Binding-site contacts:
Ligand atom C8 contacts residue THR121 of chain 1.D at 3.6 Å.
Ligand atom C4 contacts residue ASN114 of chain 1.D at 4.2 Å.
Ligand atom C3 contacts residue ASN114 of chain 1.D at 3.8 Å.
Ligand atom C2 contacts residue GLN69 of chain 1.A at 3.9 Å.
Ligand atom N2 contacts residue THR121 of chain 1.D at 3.9 Å.
Ligand atom C1 contacts residue ASN114 of chain 1.D at 1.4 Å.
Ligand atom N2 contacts residue TYR112 of chain 1.D at 4.5 Å.
Ligand atom O6 contacts residue HIS115 of chain 1.D at 4.4 Å.
Ligand atom O5 contacts residue GLN69 of chain 1.A at 3.8 Å.
Ligand atom C5 contacts residue ASN114 of chain 1.D at 3.7 Å.
Ligand atom C7 contacts residue GLN69 of chain 1.A at 3.8 Å.
Ligand atom C8 contacts residue PHE34 of chain 1.D at 4.2 Å (hydrophobic).
Ligand atom O7 contacts residue LYS32 of chain 1.D at 3.9 Å.
Ligand atom O6 contacts residue THR116 of chain 1.D at 4.2 Å.
Ligand atom C2 contacts residue ASN114 of chain 1.D at 2.4 Å.
Ligand atom O5 contacts residue HIS115 of chain 1.D at 4.2 Å.
Ligand atom N2 contacts residue GLN69 of chain 1.A at 4.0 Å.
Ligand atom O5 contacts residue ASN114 of chain 1.D at 2.4 Å (h-bond).
Ligand atom C7 contacts residue TYR112 of chain 1.D at 3.4 Å (hydrophobic).
Ligand atom C8 contacts residue LYS32 of chain 1.D at 4.1 Å.
Ligand atom N2 contacts residue ASN114 of chain 1.D at 2.9 Å (h-bond).
Ligand atom C8 contacts residue TYR112 of chain 1.D at 3.5 Å (hydrophobic).
Ligand atom C7 contacts residue THR121 of chain 1.D at 4.2 Å.
Ligand atom C1 contacts residue HIS115 of chain 1.D at 4.5 Å.
Ligand atom C7 contacts residue ASN114 of chain 1.D at 3.6 Å.
Ligand atom O6 contacts residue GLU67 of chain 1.A at 4.2 Å.
Ligand atom O7 contacts residue ASN114 of chain 1.D at 4.0 Å.
Ligand atom C1 contacts residue GLN69 of chain 1.A at 3.9 Å.
Ligand atom O7 contacts residue TYR112 of chain 1.D at 2.9 Å (h-bond).
Ligand atom C8 contacts residue CYS33 of chain 1.D at 3.3 Å (hydrophobic).
Ligand atom O6 contacts residue LEU31 of chain 1.D at 4.1 Å.
Ligand atom O7 contacts residue GLN69 of chain 1.A at 3.3 Å (h-bond).

The protein below binds the small molecule below.
Small molecule (SMILES): CC(=O)N[C@H]1[C@H](O[C@H]2[C@H](O)[C@@H](NC(C)=O)CO[C@@H]2CO)O[C@H](CO)[C@@H](O[C@@H]2O[C@H](CO)[C@@H](O)[C@H](O)[C@@H]2O)[C@@H]1O

Sequence of chain 1.D:
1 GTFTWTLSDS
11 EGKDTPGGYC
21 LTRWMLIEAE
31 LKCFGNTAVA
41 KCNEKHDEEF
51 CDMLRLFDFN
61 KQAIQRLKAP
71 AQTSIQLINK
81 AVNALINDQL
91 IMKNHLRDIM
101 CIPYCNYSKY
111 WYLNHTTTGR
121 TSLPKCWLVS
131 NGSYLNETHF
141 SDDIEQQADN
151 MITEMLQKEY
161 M

Sequence of chain 1.A:
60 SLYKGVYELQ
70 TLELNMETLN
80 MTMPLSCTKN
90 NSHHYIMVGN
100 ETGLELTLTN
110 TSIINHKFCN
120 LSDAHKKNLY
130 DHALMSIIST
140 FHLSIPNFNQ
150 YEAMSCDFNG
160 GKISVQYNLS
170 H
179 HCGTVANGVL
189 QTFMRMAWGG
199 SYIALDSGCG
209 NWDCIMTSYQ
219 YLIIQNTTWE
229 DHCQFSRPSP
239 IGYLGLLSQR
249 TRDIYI